Sequence of chain 1.C:
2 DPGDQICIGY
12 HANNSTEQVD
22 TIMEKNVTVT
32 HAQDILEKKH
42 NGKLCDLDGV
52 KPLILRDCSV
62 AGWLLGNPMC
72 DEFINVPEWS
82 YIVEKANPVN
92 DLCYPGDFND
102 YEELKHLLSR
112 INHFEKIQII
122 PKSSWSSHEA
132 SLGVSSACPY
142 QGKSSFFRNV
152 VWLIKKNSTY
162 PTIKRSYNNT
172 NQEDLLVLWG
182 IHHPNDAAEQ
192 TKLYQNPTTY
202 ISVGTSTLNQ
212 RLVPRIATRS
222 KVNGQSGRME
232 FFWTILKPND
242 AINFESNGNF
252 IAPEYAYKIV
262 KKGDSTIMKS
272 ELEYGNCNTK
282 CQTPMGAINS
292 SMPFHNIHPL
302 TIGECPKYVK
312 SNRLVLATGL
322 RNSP

Binding-site contacts:
Ligand atom N2 contacts residue ASN240 of chain 1.B at 3.2 Å (h-bond).
Ligand atom C3 contacts residue ASN169 of chain 1.B at 3.8 Å.
Ligand atom C8 contacts residue ASN169 of chain 1.B at 4.4 Å.
Ligand atom C7 contacts residue ASN169 of chain 1.B at 3.3 Å.
Ligand atom O4 contacts residue ASN240 of chain 1.B at 4.3 Å.
Ligand atom C8 contacts residue ASP241 of chain 1.B at 4.2 Å.
Ligand atom C2 contacts residue ASN240 of chain 1.B at 3.8 Å.
Ligand atom C7 contacts residue ALA242 of chain 1.B at 4.3 Å (hydrophobic).
Ligand atom C8 contacts residue SER221 of chain 1.C at 3.8 Å.
Ligand atom C2 contacts residue ASN169 of chain 1.B at 2.4 Å.
Ligand atom O5 contacts residue ASN169 of chain 1.B at 2.5 Å (h-bond).
Ligand atom C8 contacts residue ASN240 of chain 1.B at 4.4 Å.
Ligand atom O7 contacts residue ASN169 of chain 1.B at 3.3 Å (h-bond).
Ligand atom C3 contacts residue ASN240 of chain 1.B at 3.9 Å.
Ligand atom C5 contacts residue ASN169 of chain 1.B at 3.7 Å.
Ligand atom C4 contacts residue ASN169 of chain 1.B at 4.2 Å.
Ligand atom C8 contacts residue ALA242 of chain 1.B at 4.0 Å (hydrophobic).
Ligand atom N2 contacts residue ASN169 of chain 1.B at 2.8 Å (h-bond).
Ligand atom C1 contacts residue ASN169 of chain 1.B at 1.5 Å.
Ligand atom C1 contacts residue ASN240 of chain 1.B at 3.8 Å.
Ligand atom C7 contacts residue ASN240 of chain 1.B at 4.2 Å.

Sequence of chain 1.B:
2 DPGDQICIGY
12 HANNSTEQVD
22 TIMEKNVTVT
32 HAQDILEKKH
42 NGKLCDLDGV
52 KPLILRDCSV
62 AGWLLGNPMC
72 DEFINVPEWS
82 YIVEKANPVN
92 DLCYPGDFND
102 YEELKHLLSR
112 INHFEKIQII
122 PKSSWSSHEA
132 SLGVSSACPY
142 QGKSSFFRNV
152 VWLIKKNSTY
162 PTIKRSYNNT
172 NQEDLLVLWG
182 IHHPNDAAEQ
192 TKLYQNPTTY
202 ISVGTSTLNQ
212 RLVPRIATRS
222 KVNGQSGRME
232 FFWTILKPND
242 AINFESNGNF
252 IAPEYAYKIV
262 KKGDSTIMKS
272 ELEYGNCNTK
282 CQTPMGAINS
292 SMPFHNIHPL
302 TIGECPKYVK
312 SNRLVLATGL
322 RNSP

This small molecule binds to this protein.
Small molecule (SMILES): CC(=O)N[C@H]1[C@H](O[C@H]2[C@H](O)[C@@H](NC(C)=O)CO[C@@H]2CO)O[C@H](CO)[C@@H](O[C@H]2O[C@H](CO[C@H]3O[C@H](CO)[C@@H](O)[C@H](O)[C@@H]3O)[C@@H](O)[C@H](O[C@H]3O[C@H](CO)[C@@H](O)[C@H](O)[C@@H]3O)[C@@H]2O)[C@@H]1O